The small molecule below binds the protein below.
Small molecule (SMILES): O=C(NCCN1CCC(n2c(=O)[nH]c3cc(Cl)ccc32)CC1)c1ccc(F)cc1

Binding-site contacts:
Ligand atom C01 contacts residue ASP491 of chain 1.A at 3.3 Å.
Ligand atom C16 contacts residue TRP226 of chain 1.A at 3.4 Å (hydrophobic).
Ligand atom O15 contacts residue ARG171 of chain 1.A at 2.5 Å (salt-bridge).
Ligand atom CL contacts residue ARG484 of chain 1.A at 3.4 Å.
Ligand atom C01 contacts residue ARG484 of chain 1.A at 3.7 Å.
Ligand atom O05 contacts residue ASN480 of chain 1.A at 2.4 Å (h-bond).
Ligand atom N03 contacts residue HIS149 of chain 1.A at 3.7 Å.
Ligand atom F20 contacts residue TRP226 of chain 1.A at 3.8 Å.
Ligand atom C04 contacts residue ASN480 of chain 1.A at 3.4 Å.
Ligand atom C12 contacts residue TRP247 of chain 1.A at 3.7 Å (hydrophobic).
Ligand atom O05 contacts residue HIS149 of chain 1.A at 3.2 Å (h-bond).
Ligand atom C24 contacts residue GLN349 of chain 1.A at 3.7 Å.
Ligand atom C21 contacts residue TRP226 of chain 1.A at 3.8 Å (hydrophobic).
Ligand atom C11 contacts residue GLY393 of chain 1.A at 3.3 Å.
Ligand atom N10 contacts residue GLY393 of chain 1.A at 3.9 Å.
Ligand atom C14 contacts residue ARG171 of chain 1.A at 3.7 Å.
Ligand atom C14 contacts residue TRP226 of chain 1.A at 3.5 Å (hydrophobic).
Ligand atom O05 contacts residue GLN349 of chain 1.A at 3.1 Å (h-bond).
Ligand atom C18 contacts residue TRP72 of chain 1.A at 3.9 Å (hydrophobic).
Ligand atom C11 contacts residue LEU221 of chain 1.A at 3.8 Å (hydrophobic).
Ligand atom C22 contacts residue TRP226 of chain 1.A at 3.7 Å (hydrophobic).
Ligand atom F20 contacts residue LEU116 of chain 1.A at 3.6 Å.
Ligand atom O15 contacts residue TRP71 of chain 1.A at 3.5 Å.
Ligand atom N06 contacts residue HIS149 of chain 1.A at 3.8 Å.
Ligand atom C17 contacts residue TRP226 of chain 1.A at 3.3 Å (hydrophobic).
Ligand atom C18 contacts residue TRP226 of chain 1.A at 3.5 Å (hydrophobic).
Ligand atom CL contacts residue ALA147 of chain 1.A at 3.6 Å.
Ligand atom C07 contacts residue GLN349 of chain 1.A at 3.7 Å.
Ligand atom C19 contacts residue TRP226 of chain 1.A at 3.8 Å (hydrophobic).
Ligand atom C18 contacts residue ILE118 of chain 1.A at 3.6 Å (hydrophobic).
Ligand atom C12 contacts residue LEU221 of chain 1.A at 3.4 Å (hydrophobic).
Ligand atom O15 contacts residue TRP226 of chain 1.A at 3.9 Å.
Ligand atom C04 contacts residue HIS149 of chain 1.A at 3.3 Å.
Ligand atom C21 contacts residue ASP225 of chain 1.A at 3.7 Å.
Ligand atom F20 contacts residue GLY117 of chain 1.A at 3.2 Å.
Ligand atom C26 contacts residue TRP71 of chain 1.A at 3.5 Å (hydrophobic).
Ligand atom C23 contacts residue GLN349 of chain 1.A at 3.2 Å.
Ligand atom C27 contacts residue TRP71 of chain 1.A at 3.6 Å (hydrophobic).
Ligand atom O05 contacts residue PHE350 of chain 1.A at 3.5 Å.
Ligand atom C17 contacts residue TRP72 of chain 1.A at 3.3 Å (hydrophobic).

Sequence of chain 1.A:
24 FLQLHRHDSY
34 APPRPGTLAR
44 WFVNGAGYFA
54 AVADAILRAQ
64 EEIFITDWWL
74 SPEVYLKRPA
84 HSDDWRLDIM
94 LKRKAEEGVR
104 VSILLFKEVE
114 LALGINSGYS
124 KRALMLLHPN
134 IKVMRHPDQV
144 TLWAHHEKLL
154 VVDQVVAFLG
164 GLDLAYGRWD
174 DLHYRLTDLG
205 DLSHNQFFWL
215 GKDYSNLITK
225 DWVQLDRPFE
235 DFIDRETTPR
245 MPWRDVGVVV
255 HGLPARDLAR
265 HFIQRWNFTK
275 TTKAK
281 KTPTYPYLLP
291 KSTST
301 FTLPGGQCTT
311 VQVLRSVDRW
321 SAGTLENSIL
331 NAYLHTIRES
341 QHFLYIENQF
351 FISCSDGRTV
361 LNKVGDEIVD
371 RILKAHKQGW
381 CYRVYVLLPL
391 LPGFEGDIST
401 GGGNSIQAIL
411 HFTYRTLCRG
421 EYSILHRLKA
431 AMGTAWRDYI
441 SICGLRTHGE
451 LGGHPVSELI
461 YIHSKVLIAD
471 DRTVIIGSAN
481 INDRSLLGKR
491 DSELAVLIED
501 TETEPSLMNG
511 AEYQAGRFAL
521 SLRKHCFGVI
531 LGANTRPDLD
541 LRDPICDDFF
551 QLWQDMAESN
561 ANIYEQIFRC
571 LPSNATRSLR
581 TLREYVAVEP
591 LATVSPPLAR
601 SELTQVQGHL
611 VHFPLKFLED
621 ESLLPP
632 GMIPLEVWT